This protein binds this small molecule.
Small molecule (SMILES): COc1ccc(C[C@H](NC(=O)[C@@H](C)NC(=O)C2=CC3=CCC=CC3=C2C)C(=O)N[C@@H](Cc2ccccc2)[C@@H](O)[C@H](C)CO)cc1

Sequence of chain 1.L:
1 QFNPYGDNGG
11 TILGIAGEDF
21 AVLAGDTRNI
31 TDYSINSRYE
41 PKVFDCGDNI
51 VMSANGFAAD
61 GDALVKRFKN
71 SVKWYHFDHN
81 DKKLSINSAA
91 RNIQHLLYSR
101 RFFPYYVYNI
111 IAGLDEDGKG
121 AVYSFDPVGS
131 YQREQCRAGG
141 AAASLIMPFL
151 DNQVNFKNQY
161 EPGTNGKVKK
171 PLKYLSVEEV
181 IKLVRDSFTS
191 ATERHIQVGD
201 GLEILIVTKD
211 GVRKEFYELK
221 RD

Binding-site contacts:
Ligand atom C29 contacts residue ALA49 of chain 1.K at 3.5 Å (hydrophobic).
Ligand atom O13 contacts residue THR21 of chain 1.K at 3.5 Å (h-bond).
Ligand atom C15 contacts residue THR1 of chain 1.K at 2.3 Å.
Ligand atom C27 contacts residue THR1 of chain 1.K at 2.4 Å.
Ligand atom C32 contacts residue SER130 of chain 1.L at 3.6 Å.
Ligand atom C32 contacts residue MET31 of chain 1.K at 3.4 Å (hydrophobic).
Ligand atom C26 contacts residue TYR169 of chain 1.K at 3.3 Å (hydrophobic).
Ligand atom N14 contacts residue GLY47 of chain 1.K at 3.0 Å (h-bond).
Ligand atom C22 contacts residue LYS33 of chain 1.K at 3.2 Å.
Ligand atom O24 contacts residue GLY47 of chain 1.K at 3.3 Å (h-bond).
Ligand atom C12 contacts residue GLY47 of chain 1.K at 3.6 Å.
Ligand atom C25 contacts residue TYR169 of chain 1.K at 3.6 Å (hydrophobic).
Ligand atom C17 contacts residue LYS33 of chain 1.K at 3.4 Å.
Ligand atom C34 contacts residue SER124 of chain 1.L at 3.1 Å.
Ligand atom O13 contacts residue ALA20 of chain 1.K at 3.4 Å.
Ligand atom C30 contacts residue SER130 of chain 1.L at 3.5 Å.
Ligand atom C23 contacts residue THR1 of chain 1.K at 1.4 Å.
Ligand atom C19 contacts residue MET45 of chain 1.K at 3.7 Å (hydrophobic).
Ligand atom C20 contacts residue ALA49 of chain 1.K at 3.7 Å (hydrophobic).
Ligand atom O45 contacts residue ALA49 of chain 1.K at 3.3 Å (h-bond).
Ligand atom C5 contacts residue CYS48 of chain 1.K at 3.6 Å (hydrophobic).
Ligand atom C5 contacts residue GLY47 of chain 1.K at 3.3 Å.
Ligand atom C26 contacts residue ARG19 of chain 1.K at 3.3 Å.
Ligand atom C33 contacts residue SER124 of chain 1.L at 3.1 Å.
Ligand atom C16 contacts residue THR1 of chain 1.K at 2.7 Å.
Ligand atom C29 contacts residue SER130 of chain 1.L at 2.9 Å.
Ligand atom C26 contacts residue THR1 of chain 1.K at 2.5 Å.
Ligand atom O24 contacts residue THR1 of chain 1.K at 2.3 Å (h-bond).
Ligand atom C42 contacts residue THR21 of chain 1.K at 3.5 Å.
Ligand atom C20 contacts residue MET31 of chain 1.K at 3.7 Å (hydrophobic).
Ligand atom O28 contacts residue THR1 of chain 1.K at 3.4 Å (h-bond).
Ligand atom N14 contacts residue THR1 of chain 1.K at 3.6 Å.
Ligand atom C2 contacts residue GLY47 of chain 1.K at 3.3 Å.
Ligand atom C21 contacts residue MET31 of chain 1.K at 3.5 Å (hydrophobic).
Ligand atom C6 contacts residue CYS48 of chain 1.K at 3.7 Å (hydrophobic).
Ligand atom O28 contacts residue THR21 of chain 1.K at 3.4 Å (h-bond).
Ligand atom C25 contacts residue THR1 of chain 1.K at 1.5 Å.
Ligand atom N1 contacts residue THR21 of chain 1.K at 3.2 Å (h-bond).
Ligand atom C18 contacts residue MET45 of chain 1.K at 3.7 Å (hydrophobic).
Ligand atom C16 contacts residue LYS33 of chain 1.K at 3.7 Å.

Sequence of chain 1.K:
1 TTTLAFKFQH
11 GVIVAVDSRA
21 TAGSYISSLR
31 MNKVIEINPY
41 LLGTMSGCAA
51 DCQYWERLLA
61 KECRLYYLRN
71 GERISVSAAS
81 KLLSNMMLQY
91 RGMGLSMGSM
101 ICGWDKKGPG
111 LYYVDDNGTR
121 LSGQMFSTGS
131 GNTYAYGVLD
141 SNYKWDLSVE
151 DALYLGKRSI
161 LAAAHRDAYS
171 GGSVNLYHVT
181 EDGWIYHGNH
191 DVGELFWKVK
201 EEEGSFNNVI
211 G